Binding-site contacts:
Ligand atom C15 contacts residue ARG351 of chain 1.A at 3.7 Å.
Ligand atom N12 contacts residue VAL277 of chain 1.A at 3.4 Å.
Ligand atom C13 contacts residue VAL277 of chain 1.A at 3.4 Å (hydrophobic).
Ligand atom N21 contacts residue PHE171 of chain 1.A at 3.8 Å.
Ligand atom C29 contacts residue PHE222 of chain 1.A at 3.8 Å (hydrophobic).
Ligand atom C01 contacts residue ALA272 of chain 1.A at 3.6 Å (hydrophobic).
Ligand atom CL28 contacts residue GLY270 of chain 1.A at 3.8 Å.
Ligand atom C15 contacts residue LEU350 of chain 1.A at 3.7 Å (hydrophobic).
Ligand atom C27 contacts residue TYR134 of chain 1.A at 3.6 Å (hydrophobic).
Ligand atom C05 contacts residue ALA272 of chain 1.A at 3.9 Å (hydrophobic).
Ligand atom C08 contacts residue SER175 of chain 1.A at 3.8 Å.
Ligand atom C27 contacts residue SER175 of chain 1.A at 3.4 Å.
Ligand atom C27 contacts residue VAL138 of chain 1.A at 3.8 Å (hydrophobic).
Ligand atom C22 contacts residue PHE171 of chain 1.A at 3.7 Å (hydrophobic).
Ligand atom C14 contacts residue HIS354 of chain 1.A at 3.8 Å.
Ligand atom C16 contacts residue ARG351 of chain 1.A at 3.2 Å.
Ligand atom F18 contacts residue LEU350 of chain 1.A at 3.1 Å.
Ligand atom C14 contacts residue PHE278 of chain 1.A at 4.0 Å (hydrophobic).
Ligand atom C07 contacts residue PHE222 of chain 1.A at 4.0 Å (hydrophobic).
Ligand atom C17 contacts residue ARG351 of chain 1.A at 3.6 Å.
Ligand atom CL28 contacts residue CYS137 of chain 1.A at 3.8 Å.
Ligand atom C29 contacts residue SER175 of chain 1.A at 3.2 Å.
Ligand atom F19 contacts residue LEU347 of chain 1.A at 3.5 Å.
Ligand atom C10 contacts residue PHE278 of chain 1.A at 3.8 Å (hydrophobic).
Ligand atom F18 contacts residue ARG351 of chain 1.A at 3.0 Å.
Ligand atom N12 contacts residue PHE278 of chain 1.A at 3.8 Å.
Ligand atom C03 contacts residue VAL178 of chain 1.A at 3.4 Å (hydrophobic).
Ligand atom C24 contacts residue PHE171 of chain 1.A at 3.9 Å (hydrophobic).
Ligand atom C26 contacts residue TYR134 of chain 1.A at 3.5 Å (hydrophobic).
Ligand atom C16 contacts residue LEU350 of chain 1.A at 3.7 Å (hydrophobic).
Ligand atom C22 contacts residue SER175 of chain 1.A at 3.5 Å.
Ligand atom C06 contacts residue PHE222 of chain 1.A at 3.6 Å (hydrophobic).
Ligand atom N21 contacts residue SER175 of chain 1.A at 2.8 Å (h-bond).
Ligand atom O20 contacts residue ALA272 of chain 1.A at 3.8 Å.
Ligand atom F19 contacts residue ARG351 of chain 1.A at 2.3 Å.
Ligand atom C29 contacts residue ILE225 of chain 1.A at 4.0 Å (hydrophobic).
Ligand atom F19 contacts residue LEU350 of chain 1.A at 3.6 Å.
Ligand atom C23 contacts residue PHE171 of chain 1.A at 3.5 Å (hydrophobic).
Ligand atom F18 contacts residue HIS354 of chain 1.A at 3.8 Å.
Ligand atom C26 contacts residue VAL138 of chain 1.A at 3.5 Å (hydrophobic).

The protein below binds the small molecule below.
Small molecule (SMILES): C[C@@H](C(=O)Nc1ccc(Cl)cc1)C1[C@H]2CC(n3cnc4cc(F)c(F)cc43)C[C@@H]12

Sequence of chain 1.A:
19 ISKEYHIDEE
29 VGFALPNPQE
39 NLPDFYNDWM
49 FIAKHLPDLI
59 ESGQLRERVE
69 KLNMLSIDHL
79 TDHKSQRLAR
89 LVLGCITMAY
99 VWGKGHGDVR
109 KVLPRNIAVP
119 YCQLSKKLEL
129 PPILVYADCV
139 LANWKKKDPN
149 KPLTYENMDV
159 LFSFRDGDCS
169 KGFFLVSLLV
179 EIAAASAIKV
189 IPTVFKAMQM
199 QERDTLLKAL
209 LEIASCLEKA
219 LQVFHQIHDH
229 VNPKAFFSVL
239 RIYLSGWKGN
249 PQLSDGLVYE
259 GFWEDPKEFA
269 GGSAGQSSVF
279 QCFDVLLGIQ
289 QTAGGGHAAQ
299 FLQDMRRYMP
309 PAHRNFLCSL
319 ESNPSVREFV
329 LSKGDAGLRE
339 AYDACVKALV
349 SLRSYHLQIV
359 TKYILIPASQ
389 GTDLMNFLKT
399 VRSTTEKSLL